A protein and the small-molecule ligand that binds it are described below.
Small molecule (SMILES): CSCC[C@H](NC(=O)[C@@H](NC(=O)[C@@H](N)CCSC)[C@@H](C)O)C(=O)N[C@@H](COP(=O)(O)O)C(=O)N[C@H](C(=O)O)C(C)C

Sequence of chain 2.A:
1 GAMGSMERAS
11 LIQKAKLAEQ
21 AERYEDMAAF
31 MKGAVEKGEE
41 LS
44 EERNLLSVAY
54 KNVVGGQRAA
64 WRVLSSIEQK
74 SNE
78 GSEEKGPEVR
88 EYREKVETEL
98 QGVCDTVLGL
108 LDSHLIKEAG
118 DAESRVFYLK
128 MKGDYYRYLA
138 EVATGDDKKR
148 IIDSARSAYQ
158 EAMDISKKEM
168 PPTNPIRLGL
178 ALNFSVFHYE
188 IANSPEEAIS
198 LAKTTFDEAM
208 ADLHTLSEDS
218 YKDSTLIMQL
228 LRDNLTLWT

Binding-site contacts:
Ligand atom O3P contacts residue ASN180 of chain 2.A at 3.9 Å.
Ligand atom CA contacts residue ASN231 of chain 2.A at 3.6 Å.
Ligand atom C contacts residue LYS127 of chain 2.A at 3.8 Å.
Ligand atom C contacts residue ASN231 of chain 2.A at 3.7 Å.
Ligand atom CA contacts residue ASN180 of chain 2.A at 3.5 Å.
Ligand atom O contacts residue LEU179 of chain 2.A at 3.9 Å.
Ligand atom OXT contacts residue LYS54 of chain 2.A at 2.8 Å (salt-bridge).
Ligand atom N contacts residue LEU179 of chain 2.A at 3.9 Å.
Ligand atom CG2 contacts residue VAL183 of chain 2.A at 3.8 Å (hydrophobic).
Ligand atom O1P contacts residue ARG61 of chain 2.A at 2.6 Å (salt-bridge).
Ligand atom C contacts residue ASN180 of chain 2.A at 3.6 Å.
Ligand atom O3P contacts residue TYR135 of chain 2.A at 2.6 Å (h-bond).
Ligand atom OG1 contacts residue LEU234 of chain 2.A at 3.6 Å.
Ligand atom CA contacts residue LYS54 of chain 2.A at 3.8 Å.
Ligand atom O3P contacts residue ARG134 of chain 2.A at 2.9 Å (salt-bridge).
Ligand atom P contacts residue ARG61 of chain 2.A at 3.6 Å.
Ligand atom N contacts residue LEU234 of chain 2.A at 3.7 Å.
Ligand atom CG2 contacts residue TRP235 of chain 2.A at 3.9 Å (hydrophobic).
Ligand atom O2P contacts residue ARG61 of chain 2.A at 2.9 Å (salt-bridge).
Ligand atom N contacts residue ASN231 of chain 2.A at 2.9 Å (h-bond).
Ligand atom CG1 contacts residue ASN180 of chain 2.A at 3.8 Å.
Ligand atom CG1 contacts residue GLY176 of chain 2.A at 3.5 Å.
Ligand atom C contacts residue LEU234 of chain 2.A at 3.9 Å (hydrophobic).
Ligand atom CB contacts residue ASN180 of chain 2.A at 3.5 Å.
Ligand atom P contacts residue TYR135 of chain 2.A at 3.8 Å.
Ligand atom O contacts residue ASN180 of chain 2.A at 2.9 Å (h-bond).
Ligand atom OG1 contacts residue TRP235 of chain 2.A at 3.4 Å (h-bond).
Ligand atom CB contacts residue GLU187 of chain 2.A at 3.3 Å.
Ligand atom O contacts residue LYS127 of chain 2.A at 2.8 Å (salt-bridge).
Ligand atom O contacts residue VAL183 of chain 2.A at 3.3 Å.
Ligand atom C contacts residue LYS54 of chain 2.A at 3.5 Å.
Ligand atom CB contacts residue LEU227 of chain 2.A at 3.9 Å (hydrophobic).
Ligand atom CG2 contacts residue GLU187 of chain 2.A at 3.5 Å.
Ligand atom CA contacts residue ASN231 of chain 2.A at 3.9 Å.
Ligand atom N contacts residue ASN180 of chain 2.A at 2.9 Å (h-bond).
Ligand atom OG1 contacts residue GLU187 of chain 2.A at 3.7 Å.
Ligand atom O2P contacts residue ARG134 of chain 2.A at 2.9 Å (salt-bridge).
Ligand atom C contacts residue LEU179 of chain 2.A at 3.8 Å (hydrophobic).
Ligand atom O contacts residue ASN231 of chain 2.A at 3.0 Å (h-bond).
Ligand atom P contacts residue ARG134 of chain 2.A at 3.8 Å.